The small molecule below binds the protein below.
Small molecule (SMILES): CC(=O)N[C@@H]1[C@@H](O)[C@H](O)[C@@H](CO)O[C@H]1O

Sequence of chain 1.B:
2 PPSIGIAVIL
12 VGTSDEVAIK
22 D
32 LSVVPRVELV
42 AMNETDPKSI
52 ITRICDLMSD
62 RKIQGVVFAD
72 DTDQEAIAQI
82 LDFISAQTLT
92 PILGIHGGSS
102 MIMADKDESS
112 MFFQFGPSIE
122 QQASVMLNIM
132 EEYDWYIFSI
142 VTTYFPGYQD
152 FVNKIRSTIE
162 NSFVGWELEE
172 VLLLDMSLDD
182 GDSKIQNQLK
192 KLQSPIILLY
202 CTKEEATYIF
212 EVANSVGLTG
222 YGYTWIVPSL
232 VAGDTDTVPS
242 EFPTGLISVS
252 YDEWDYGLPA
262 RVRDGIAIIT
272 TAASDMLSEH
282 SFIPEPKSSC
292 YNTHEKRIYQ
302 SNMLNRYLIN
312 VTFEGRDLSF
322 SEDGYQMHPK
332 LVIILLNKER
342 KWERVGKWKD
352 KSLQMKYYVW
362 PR

Binding-site contacts:
Ligand atom C7 contacts residue ASN44 of chain 1.B at 4.5 Å.
Ligand atom N2 contacts residue ASN44 of chain 1.B at 3.2 Å (h-bond).
Ligand atom C2 contacts residue ASN44 of chain 1.B at 2.8 Å.
Ligand atom C4 contacts residue ASN44 of chain 1.B at 4.1 Å.
Ligand atom C6 contacts residue ASN44 of chain 1.B at 4.0 Å.
Ligand atom C1 contacts residue ASN44 of chain 1.B at 1.4 Å.
Ligand atom O5 contacts residue ASN44 of chain 1.B at 2.4 Å (h-bond).
Ligand atom C3 contacts residue ASN44 of chain 1.B at 3.7 Å.
Ligand atom C5 contacts residue ASN44 of chain 1.B at 3.3 Å.